Sequence of chain 12.D:
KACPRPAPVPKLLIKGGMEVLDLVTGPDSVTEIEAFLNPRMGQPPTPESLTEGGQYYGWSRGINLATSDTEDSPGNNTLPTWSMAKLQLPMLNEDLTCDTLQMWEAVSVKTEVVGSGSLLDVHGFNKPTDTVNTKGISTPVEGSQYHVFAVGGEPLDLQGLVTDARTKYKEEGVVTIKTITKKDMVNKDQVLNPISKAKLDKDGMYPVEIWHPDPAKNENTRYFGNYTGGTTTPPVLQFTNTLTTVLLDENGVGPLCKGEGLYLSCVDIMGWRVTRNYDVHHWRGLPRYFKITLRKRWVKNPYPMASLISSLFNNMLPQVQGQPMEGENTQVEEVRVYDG

This small molecule binds to this protein.
Small molecule (SMILES): CC(=O)N[C@@H]1[C@@H](O[C@@H]2O[C@H](CO)[C@H](O)[C@H](O[C@]3(C(=O)O)C[C@H](O)[C@@H](NC(C)=O)[C@H]([C@H](O)[C@H](O)CO)O3)[C@H]2O)[C@H](O)[C@@H](CO[C@]2(C(=O)O)C[C@H](O)[C@@H](NC(C)=O)[C@H]([C@H](O)[C@H](O)CO)O2)O[C@H]1O

Binding-site contacts:
Ligand atom O1A contacts residue ARG77 of chain 12.D at 2.7 Å (salt-bridge).
Ligand atom O1A contacts residue LYS186 of chain 12.D at 4.3 Å.
Ligand atom C2 contacts residue GLY78 of chain 12.D at 4.2 Å.
Ligand atom C3 contacts residue ARG77 of chain 12.D at 3.3 Å.
Ligand atom O3 contacts residue GLY78 of chain 12.D at 3.7 Å.
Ligand atom C10 contacts residue TYR72 of chain 12.D at 4.0 Å (hydrophobic).
Ligand atom C6 contacts residue ASN93 of chain 12.D at 3.4 Å.
Ligand atom O1A contacts residue TYR72 of chain 12.D at 3.4 Å.
Ligand atom C1 contacts residue ARG77 of chain 12.D at 3.1 Å.
Ligand atom C8 contacts residue ARG77 of chain 12.D at 4.2 Å.
Ligand atom O4 contacts residue THR291 of chain 12.D at 3.9 Å.
Ligand atom O1B contacts residue ARG77 of chain 12.D at 2.4 Å (salt-bridge).
Ligand atom C11 contacts residue TYR72 of chain 12.D at 4.2 Å (hydrophobic).
Ligand atom C6 contacts residue ASN80 of chain 12.D at 4.3 Å.
Ligand atom O1B contacts residue TYR72 of chain 12.D at 4.0 Å.
Ligand atom O4 contacts residue TYR72 of chain 12.D at 3.7 Å.
Ligand atom C4 contacts residue HIS298 of chain 12.D at 3.7 Å.
Ligand atom O4 contacts residue ARG77 of chain 12.D at 4.2 Å.
Ligand atom C2 contacts residue ARG77 of chain 12.D at 4.0 Å.
Ligand atom N5 contacts residue TYR72 of chain 12.D at 2.9 Å (h-bond).
Ligand atom C3 contacts residue HIS298 of chain 12.D at 3.8 Å.
Ligand atom C3 contacts residue VAL296 of chain 12.D at 3.6 Å (hydrophobic).
Ligand atom O4 contacts residue VAL296 of chain 12.D at 3.9 Å.
Ligand atom O8 contacts residue ARG77 of chain 12.D at 3.5 Å (salt-bridge).
Ligand atom C4 contacts residue ARG77 of chain 12.D at 4.0 Å.
Ligand atom C4 contacts residue GLY78 of chain 12.D at 3.9 Å.
Ligand atom O4 contacts residue ASN80 of chain 12.D at 4.1 Å.
Ligand atom C3 contacts residue GLY78 of chain 12.D at 3.8 Å.
Ligand atom C6 contacts residue TYR72 of chain 12.D at 3.7 Å (hydrophobic).
Ligand atom O6 contacts residue ASN93 of chain 12.D at 3.6 Å (h-bond).
Ligand atom O4 contacts residue GLY78 of chain 12.D at 3.4 Å (h-bond).
Ligand atom C4 contacts residue TYR72 of chain 12.D at 3.4 Å (hydrophobic).
Ligand atom O4 contacts residue HIS298 of chain 12.D at 2.7 Å (h-bond).
Ligand atom O8 contacts residue TYR72 of chain 12.D at 3.4 Å (h-bond).
Ligand atom C4 contacts residue VAL296 of chain 12.D at 4.2 Å (hydrophobic).
Ligand atom C5 contacts residue TYR72 of chain 12.D at 3.5 Å (hydrophobic).
Ligand atom C5 contacts residue ASN93 of chain 12.D at 4.1 Å.
Ligand atom O1A contacts residue GLY78 of chain 12.D at 3.8 Å.
Ligand atom C1 contacts residue TYR72 of chain 12.D at 3.8 Å (hydrophobic).
Ligand atom C6 contacts residue THR94 of chain 12.D at 4.3 Å.

Sequence of chain 12.E:
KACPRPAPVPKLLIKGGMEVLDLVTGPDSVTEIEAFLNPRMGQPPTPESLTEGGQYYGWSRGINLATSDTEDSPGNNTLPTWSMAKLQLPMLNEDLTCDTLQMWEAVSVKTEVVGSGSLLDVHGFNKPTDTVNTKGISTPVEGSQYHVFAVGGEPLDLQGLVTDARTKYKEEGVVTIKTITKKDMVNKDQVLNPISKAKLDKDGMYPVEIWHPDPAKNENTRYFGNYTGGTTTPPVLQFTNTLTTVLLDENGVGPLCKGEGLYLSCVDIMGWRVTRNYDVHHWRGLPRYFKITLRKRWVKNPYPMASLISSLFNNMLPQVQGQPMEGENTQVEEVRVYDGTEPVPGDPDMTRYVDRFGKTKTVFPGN